Sequence of chain 1.A:
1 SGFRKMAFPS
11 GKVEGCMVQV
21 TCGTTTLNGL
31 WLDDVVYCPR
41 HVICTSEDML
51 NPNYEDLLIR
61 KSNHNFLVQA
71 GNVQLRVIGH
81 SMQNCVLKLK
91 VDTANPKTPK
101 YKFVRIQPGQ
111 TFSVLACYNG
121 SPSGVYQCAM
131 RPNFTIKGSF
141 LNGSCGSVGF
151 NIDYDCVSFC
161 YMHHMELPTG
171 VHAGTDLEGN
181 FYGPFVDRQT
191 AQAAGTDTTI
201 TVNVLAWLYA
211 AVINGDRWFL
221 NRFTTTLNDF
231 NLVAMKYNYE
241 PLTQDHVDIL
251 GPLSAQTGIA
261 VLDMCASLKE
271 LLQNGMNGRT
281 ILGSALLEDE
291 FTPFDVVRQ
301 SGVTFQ

Binding-site contacts:
Ligand atom CB contacts residue CYS145 of chain 1.A at 3.0 Å (hydrophobic).
Ligand atom CZ contacts residue ASP187 of chain 1.A at 3.3 Å.
Ligand atom C19 contacts residue MET165 of chain 1.A at 3.6 Å (hydrophobic).
Ligand atom CB contacts residue GLN189 of chain 1.A at 3.6 Å.
Ligand atom OD2 contacts residue HIS163 of chain 1.A at 2.7 Å (h-bond).
Ligand atom O20 contacts residue GLU166 of chain 1.A at 3.5 Å (salt-bridge).
Ligand atom O contacts residue SER144 of chain 1.A at 3.3 Å (h-bond).
Ligand atom C26 contacts residue ALA191 of chain 1.A at 3.6 Å (hydrophobic).
Ligand atom N contacts residue GLN189 of chain 1.A at 3.0 Å (h-bond).
Ligand atom C27 contacts residue PRO168 of chain 1.A at 3.5 Å (hydrophobic).
Ligand atom CG contacts residue HIS41 of chain 1.A at 3.6 Å.
Ligand atom CF contacts residue GLU166 of chain 1.A at 3.5 Å.
Ligand atom OD2 contacts residue SER144 of chain 1.A at 3.5 Å (h-bond).
Ligand atom C22 contacts residue THR190 of chain 1.A at 3.0 Å.
Ligand atom C23 contacts residue THR190 of chain 1.A at 3.2 Å.
Ligand atom CE1 contacts residue MET49 of chain 1.A at 3.5 Å (hydrophobic).
Ligand atom CD1 contacts residue ASN142 of chain 1.A at 3.5 Å.
Ligand atom CD2 contacts residue LEU141 of chain 1.A at 3.6 Å (hydrophobic).
Ligand atom CE2 contacts residue ASP187 of chain 1.A at 3.5 Å.
Ligand atom NE2 contacts residue GLU166 of chain 1.A at 3.0 Å (salt-bridge).
Ligand atom CE1 contacts residue ASN142 of chain 1.A at 3.6 Å.
Ligand atom CZ contacts residue TYR54 of chain 1.A at 3.4 Å (hydrophobic).
Ligand atom O contacts residue MET165 of chain 1.A at 3.2 Å.
Ligand atom O contacts residue GLU166 of chain 1.A at 2.8 Å (salt-bridge).
Ligand atom N contacts residue HIS164 of chain 1.A at 3.2 Å (h-bond).
Ligand atom C contacts residue CYS145 of chain 1.A at 1.8 Å (hydrophobic).
Ligand atom N contacts residue GLU166 of chain 1.A at 2.7 Å (salt-bridge).
Ligand atom N contacts residue CYS145 of chain 1.A at 3.1 Å (h-bond).
Ligand atom OD2 contacts residue PHE140 of chain 1.A at 3.2 Å.
Ligand atom CA contacts residue GLN189 of chain 1.A at 3.6 Å.
Ligand atom O contacts residue GLY143 of chain 1.A at 3.0 Å (h-bond).
Ligand atom C27 contacts residue THR190 of chain 1.A at 3.6 Å.
Ligand atom O20 contacts residue MET165 of chain 1.A at 3.3 Å.
Ligand atom O28 contacts residue GLN189 of chain 1.A at 3.0 Å.
Ligand atom CA contacts residue CYS145 of chain 1.A at 2.7 Å (hydrophobic).
Ligand atom NE2 contacts residue PHE140 of chain 1.A at 3.2 Å (h-bond).
Ligand atom O contacts residue CYS145 of chain 1.A at 2.6 Å (h-bond).
Ligand atom C26 contacts residue PRO168 of chain 1.A at 3.4 Å (hydrophobic).
Ligand atom C21 contacts residue THR190 of chain 1.A at 3.0 Å.
Ligand atom C19 contacts residue GLU166 of chain 1.A at 3.5 Å.

A small-molecule ligand and the protein it binds are described below.
Small molecule (SMILES): CC(C)[C@H](NC(=O)OCc1ccccc1)C(=O)N[C@@H](CC1CCCCC1)C(=O)N[C@H](CO)Cc1ccc[nH]c1=O

Sequence of chain 2.A:
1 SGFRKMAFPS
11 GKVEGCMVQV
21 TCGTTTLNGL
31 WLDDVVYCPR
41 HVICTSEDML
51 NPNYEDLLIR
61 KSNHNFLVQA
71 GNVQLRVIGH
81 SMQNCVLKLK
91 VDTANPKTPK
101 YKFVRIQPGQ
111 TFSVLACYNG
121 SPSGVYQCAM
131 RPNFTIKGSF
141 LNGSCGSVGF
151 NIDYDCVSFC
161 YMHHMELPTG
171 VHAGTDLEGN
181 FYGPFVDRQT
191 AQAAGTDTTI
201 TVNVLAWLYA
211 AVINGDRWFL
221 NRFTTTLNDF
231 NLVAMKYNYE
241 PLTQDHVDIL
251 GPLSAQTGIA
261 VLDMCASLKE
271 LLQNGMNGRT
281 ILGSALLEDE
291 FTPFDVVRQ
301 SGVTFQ